Binding-site contacts:
Ligand atom O5 contacts residue ASN707 of chain 1.B at 2.4 Å (h-bond).
Ligand atom C8 contacts residue ASN707 of chain 1.B at 3.4 Å.
Ligand atom C8 contacts residue ILE1128 of chain 1.B at 4.3 Å (hydrophobic).
Ligand atom C2 contacts residue ASN707 of chain 1.B at 2.4 Å.
Ligand atom C7 contacts residue ASN707 of chain 1.B at 3.3 Å.
Ligand atom O5 contacts residue ASP794 of chain 1.A at 3.9 Å.
Ligand atom C5 contacts residue ASN707 of chain 1.B at 3.6 Å.
Ligand atom O7 contacts residue GLY1129 of chain 1.B at 3.7 Å.
Ligand atom C4 contacts residue ASN707 of chain 1.B at 4.2 Å.
Ligand atom O7 contacts residue ASN707 of chain 1.B at 4.2 Å.
Ligand atom N2 contacts residue ASN707 of chain 1.B at 2.9 Å (h-bond).
Ligand atom C1 contacts residue ASN707 of chain 1.B at 1.4 Å.
Ligand atom C3 contacts residue ASN707 of chain 1.B at 3.8 Å.

Sequence of chain 1.A:
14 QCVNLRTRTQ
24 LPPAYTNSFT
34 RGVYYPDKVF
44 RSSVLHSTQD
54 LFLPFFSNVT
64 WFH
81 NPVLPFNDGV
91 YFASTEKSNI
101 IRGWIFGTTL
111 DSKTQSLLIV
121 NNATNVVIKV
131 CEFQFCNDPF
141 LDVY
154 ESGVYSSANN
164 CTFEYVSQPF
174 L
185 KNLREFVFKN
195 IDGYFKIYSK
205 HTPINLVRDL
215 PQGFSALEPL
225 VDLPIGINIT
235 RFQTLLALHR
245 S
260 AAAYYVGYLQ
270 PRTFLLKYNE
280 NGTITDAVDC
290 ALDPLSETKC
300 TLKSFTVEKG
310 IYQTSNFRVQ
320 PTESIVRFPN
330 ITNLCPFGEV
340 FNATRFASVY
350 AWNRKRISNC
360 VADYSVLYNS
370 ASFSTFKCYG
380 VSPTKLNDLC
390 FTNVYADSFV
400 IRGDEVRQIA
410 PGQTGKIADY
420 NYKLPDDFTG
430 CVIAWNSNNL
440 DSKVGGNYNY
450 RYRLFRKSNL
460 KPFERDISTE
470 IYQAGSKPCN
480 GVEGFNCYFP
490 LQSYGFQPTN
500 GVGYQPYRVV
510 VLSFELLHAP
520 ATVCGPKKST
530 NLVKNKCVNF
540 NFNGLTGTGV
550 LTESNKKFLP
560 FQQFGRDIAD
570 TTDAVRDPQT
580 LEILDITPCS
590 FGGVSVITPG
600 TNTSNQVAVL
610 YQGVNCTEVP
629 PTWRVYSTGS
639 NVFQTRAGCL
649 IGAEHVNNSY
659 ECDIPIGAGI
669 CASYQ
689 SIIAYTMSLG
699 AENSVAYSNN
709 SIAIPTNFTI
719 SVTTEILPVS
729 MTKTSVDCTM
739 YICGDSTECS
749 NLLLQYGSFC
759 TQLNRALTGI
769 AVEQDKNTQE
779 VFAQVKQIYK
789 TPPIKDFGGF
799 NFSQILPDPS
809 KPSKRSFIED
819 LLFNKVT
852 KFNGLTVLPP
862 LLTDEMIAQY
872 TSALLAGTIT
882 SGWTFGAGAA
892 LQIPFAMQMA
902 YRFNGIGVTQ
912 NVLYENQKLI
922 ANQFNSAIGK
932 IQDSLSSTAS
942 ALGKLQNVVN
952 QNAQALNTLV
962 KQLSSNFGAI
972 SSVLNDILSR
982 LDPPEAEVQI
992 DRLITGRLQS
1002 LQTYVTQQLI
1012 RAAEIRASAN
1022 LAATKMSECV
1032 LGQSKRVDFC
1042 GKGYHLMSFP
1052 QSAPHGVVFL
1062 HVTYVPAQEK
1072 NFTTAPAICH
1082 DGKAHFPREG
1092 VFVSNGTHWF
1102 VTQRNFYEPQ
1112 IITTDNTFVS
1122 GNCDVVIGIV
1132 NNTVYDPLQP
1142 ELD

This protein binds this small molecule.
Small molecule (SMILES): CC(=O)N[C@H]1[C@H](O[C@H]2[C@H](O)[C@@H](NC(C)=O)CO[C@@H]2CO)O[C@H](CO)[C@@H](O)[C@@H]1O

Sequence of chain 1.B:
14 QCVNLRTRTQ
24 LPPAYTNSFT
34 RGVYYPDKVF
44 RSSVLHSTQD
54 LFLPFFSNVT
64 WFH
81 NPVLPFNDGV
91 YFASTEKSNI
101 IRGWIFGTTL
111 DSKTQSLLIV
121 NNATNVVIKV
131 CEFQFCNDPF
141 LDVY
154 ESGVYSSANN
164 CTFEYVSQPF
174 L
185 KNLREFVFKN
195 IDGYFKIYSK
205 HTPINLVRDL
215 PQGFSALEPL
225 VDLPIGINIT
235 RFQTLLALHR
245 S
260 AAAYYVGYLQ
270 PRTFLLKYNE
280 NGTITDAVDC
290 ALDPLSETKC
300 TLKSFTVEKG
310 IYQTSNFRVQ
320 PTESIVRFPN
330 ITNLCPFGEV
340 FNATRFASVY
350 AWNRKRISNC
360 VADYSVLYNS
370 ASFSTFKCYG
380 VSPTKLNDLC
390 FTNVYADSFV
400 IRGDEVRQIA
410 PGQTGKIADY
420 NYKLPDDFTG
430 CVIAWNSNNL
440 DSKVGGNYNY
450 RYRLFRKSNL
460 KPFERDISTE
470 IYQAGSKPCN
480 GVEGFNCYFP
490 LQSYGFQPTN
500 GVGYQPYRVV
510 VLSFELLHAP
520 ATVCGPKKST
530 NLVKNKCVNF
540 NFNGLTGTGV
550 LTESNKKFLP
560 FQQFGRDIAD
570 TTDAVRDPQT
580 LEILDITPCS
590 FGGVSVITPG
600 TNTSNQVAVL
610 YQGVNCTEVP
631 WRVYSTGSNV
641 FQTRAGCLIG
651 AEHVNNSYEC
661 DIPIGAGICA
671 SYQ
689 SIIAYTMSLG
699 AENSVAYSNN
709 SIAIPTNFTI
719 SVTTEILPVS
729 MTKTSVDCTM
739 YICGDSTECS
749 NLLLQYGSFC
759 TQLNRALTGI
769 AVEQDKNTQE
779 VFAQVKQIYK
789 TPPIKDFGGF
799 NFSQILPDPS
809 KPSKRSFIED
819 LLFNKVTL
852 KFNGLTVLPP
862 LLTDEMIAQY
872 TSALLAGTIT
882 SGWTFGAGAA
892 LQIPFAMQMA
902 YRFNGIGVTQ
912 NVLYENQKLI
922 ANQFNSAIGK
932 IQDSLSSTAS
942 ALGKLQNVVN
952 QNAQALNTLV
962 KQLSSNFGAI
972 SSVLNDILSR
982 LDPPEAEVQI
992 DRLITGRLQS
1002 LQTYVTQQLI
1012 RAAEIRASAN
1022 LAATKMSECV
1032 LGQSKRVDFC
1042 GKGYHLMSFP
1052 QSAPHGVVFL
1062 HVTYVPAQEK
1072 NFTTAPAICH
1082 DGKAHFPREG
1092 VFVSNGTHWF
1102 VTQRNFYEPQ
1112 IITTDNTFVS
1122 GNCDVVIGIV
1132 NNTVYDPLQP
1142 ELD